Sequence of chain 36.C:
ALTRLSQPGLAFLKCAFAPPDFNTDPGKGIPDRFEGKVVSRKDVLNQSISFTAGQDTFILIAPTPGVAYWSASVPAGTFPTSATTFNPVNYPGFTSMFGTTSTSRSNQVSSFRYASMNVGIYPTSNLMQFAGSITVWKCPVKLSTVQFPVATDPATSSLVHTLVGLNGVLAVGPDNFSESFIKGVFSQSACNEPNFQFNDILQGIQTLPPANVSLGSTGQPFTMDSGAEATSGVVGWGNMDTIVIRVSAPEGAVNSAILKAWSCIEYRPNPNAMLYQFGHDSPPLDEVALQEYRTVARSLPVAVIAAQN

Sequence of chain 31.C:
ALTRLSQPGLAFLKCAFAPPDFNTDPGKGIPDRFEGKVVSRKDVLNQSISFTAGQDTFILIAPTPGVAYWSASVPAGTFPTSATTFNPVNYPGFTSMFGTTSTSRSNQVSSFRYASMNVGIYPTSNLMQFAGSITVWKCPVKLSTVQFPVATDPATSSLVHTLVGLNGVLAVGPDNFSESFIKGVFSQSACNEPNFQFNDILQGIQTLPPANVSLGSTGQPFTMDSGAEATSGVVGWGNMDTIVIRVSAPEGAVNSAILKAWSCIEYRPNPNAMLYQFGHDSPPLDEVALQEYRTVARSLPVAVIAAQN

Binding-site contacts:
Ligand atom OP1 contacts residue LYS12 of chain 31.F at 3.9 Å.
Ligand atom C4 contacts residue A4 of chain 36.G at 3.2 Å.
Ligand atom OP1 contacts residue LYS68 of chain 31.C at 3.2 Å (salt-bridge).
Ligand atom OP1 contacts residue LEU56 of chain 31.C at 2.8 Å.
Ligand atom N3 contacts residue GLN61 of chain 31.C at 3.6 Å.
Ligand atom N3 contacts residue U2 of chain 36.G at 3.6 Å.
Ligand atom C2 contacts residue GLN61 of chain 31.C at 3.9 Å.
Ligand atom OP2 contacts residue LYS8 of chain 31.F at 3.8 Å.
Ligand atom C5 contacts residue U5 of chain 36.G at 3.9 Å.
Ligand atom N3 contacts residue A4 of chain 36.G at 3.8 Å.
Ligand atom N3 contacts residue U5 of chain 36.G at 3.6 Å.
Ligand atom O2 contacts residue C6 of chain 36.G at 2.9 Å (h-bond).
Ligand atom N3 contacts residue U1 of chain 36.G at 3.9 Å.
Ligand atom C5 contacts residue A4 of chain 36.G at 2.8 Å.
Ligand atom O2 contacts residue U2 of chain 36.G at 3.6 Å.
Ligand atom N6 contacts residue U2 of chain 36.G at 2.6 Å (h-bond).
Ligand atom N1 contacts residue U5 of chain 36.G at 3.7 Å.
Ligand atom C2 contacts residue U2 of chain 36.G at 3.6 Å.
Ligand atom OP1 contacts residue LYS8 of chain 31.F at 3.1 Å.
Ligand atom O4 contacts residue A4 of chain 36.G at 2.6 Å (h-bond).
Ligand atom O4 contacts residue U1 of chain 36.G at 2.8 Å (h-bond).
Ligand atom C4 contacts residue U5 of chain 36.G at 3.7 Å.
Ligand atom O2 contacts residue U1 of chain 36.G at 2.9 Å (h-bond).
Ligand atom O2' contacts residue LEU64 of chain 31.C at 3.9 Å.
Ligand atom C4 contacts residue U1 of chain 36.G at 3.7 Å.
Ligand atom N3 contacts residue C6 of chain 36.G at 3.2 Å (h-bond).
Ligand atom C2 contacts residue A4 of chain 36.G at 3.9 Å.
Ligand atom C2 contacts residue U3 of chain 36.G at 3.8 Å.
Ligand atom O2 contacts residue GLN61 of chain 31.C at 3.9 Å.
Ligand atom N3 contacts residue U1 of chain 36.G at 3.8 Å.
Ligand atom C6 contacts residue A4 of chain 36.G at 3.7 Å.
Ligand atom OP1 contacts residue PHE76 of chain 31.C at 3.7 Å.
Ligand atom C6 contacts residue U5 of chain 36.G at 3.6 Å.
Ligand atom O2' contacts residue THR57 of chain 31.C at 3.2 Å.
Ligand atom C2 contacts residue U1 of chain 36.G at 3.9 Å.
Ligand atom C6 contacts residue U2 of chain 36.G at 3.4 Å.
Ligand atom O4 contacts residue U5 of chain 36.G at 2.8 Å (h-bond).
Ligand atom C2 contacts residue C6 of chain 36.G at 3.4 Å.
Ligand atom N1 contacts residue U3 of chain 36.G at 3.8 Å.
Ligand atom N1 contacts residue U2 of chain 36.G at 2.8 Å.

A small-molecule ligand and the protein it binds are described below.
Small molecule (SMILES): Nc1ccn([C@@H]2O[C@H](CO[P](=O)(O)O[C@H]3[C@@H](O)[C@H](n4ccc(=O)[nH]c4=O)O[C@@H]3CO[P](=O)(O)O[C@H]3[C@@H](O)[C@H](n4cnc5c(N)ncnc54)O[C@@H]3CO)[C@@H](O[P](=O)(O)OC[C@H]3O[C@@H](n4ccc(=O)[nH]c4=O)[C@H](O)[C@@H]3O)[C@H]2O)c(=O)n1.O=c1ccn([C@@H]2O[C@H](CO[P](=O)(O)O[C@H]3[C@@H](O)[C@H](n4ccc(=O)[nH]c4=O)O[C@@H]3CO[P](=O)(O)O[C@H]3[C@@H](O)[C@H](n4ccc(=O)[nH]c4=O)O[C@@H]3CO)[C@@H](O)[C@H]2O)c(=O)[nH]1

Sequence of chain 31.F:
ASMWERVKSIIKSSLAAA